Binding-site contacts:
Ligand atom CA contacts residue LYS47 of chain 1.A at 4.1 Å.
Ligand atom C contacts residue SER48 of chain 1.A at 3.8 Å.
Ligand atom OXT contacts residue SER49 of chain 1.A at 2.9 Å (h-bond).
Ligand atom OXT contacts residue SER48 of chain 1.A at 3.5 Å.
Ligand atom C contacts residue LYS47 of chain 1.A at 3.7 Å.
Ligand atom O contacts residue SER49 of chain 1.A at 4.3 Å.
Ligand atom OXT contacts residue LYS47 of chain 1.A at 3.6 Å (salt-bridge).
Ligand atom C contacts residue SER49 of chain 1.A at 3.9 Å.
Ligand atom CA contacts residue ALA46 of chain 1.A at 4.0 Å (hydrophobic).
Ligand atom O contacts residue SER48 of chain 1.A at 3.7 Å.
Ligand atom O contacts residue LYS47 of chain 1.A at 4.3 Å.

Sequence of chain 1.A:
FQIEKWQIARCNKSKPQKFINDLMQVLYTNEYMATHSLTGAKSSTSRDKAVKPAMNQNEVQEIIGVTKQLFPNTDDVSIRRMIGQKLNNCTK

A small-molecule ligand and the protein it binds are described below.
Small molecule (SMILES): O=C(O)CO